Sequence of chain 1.A:
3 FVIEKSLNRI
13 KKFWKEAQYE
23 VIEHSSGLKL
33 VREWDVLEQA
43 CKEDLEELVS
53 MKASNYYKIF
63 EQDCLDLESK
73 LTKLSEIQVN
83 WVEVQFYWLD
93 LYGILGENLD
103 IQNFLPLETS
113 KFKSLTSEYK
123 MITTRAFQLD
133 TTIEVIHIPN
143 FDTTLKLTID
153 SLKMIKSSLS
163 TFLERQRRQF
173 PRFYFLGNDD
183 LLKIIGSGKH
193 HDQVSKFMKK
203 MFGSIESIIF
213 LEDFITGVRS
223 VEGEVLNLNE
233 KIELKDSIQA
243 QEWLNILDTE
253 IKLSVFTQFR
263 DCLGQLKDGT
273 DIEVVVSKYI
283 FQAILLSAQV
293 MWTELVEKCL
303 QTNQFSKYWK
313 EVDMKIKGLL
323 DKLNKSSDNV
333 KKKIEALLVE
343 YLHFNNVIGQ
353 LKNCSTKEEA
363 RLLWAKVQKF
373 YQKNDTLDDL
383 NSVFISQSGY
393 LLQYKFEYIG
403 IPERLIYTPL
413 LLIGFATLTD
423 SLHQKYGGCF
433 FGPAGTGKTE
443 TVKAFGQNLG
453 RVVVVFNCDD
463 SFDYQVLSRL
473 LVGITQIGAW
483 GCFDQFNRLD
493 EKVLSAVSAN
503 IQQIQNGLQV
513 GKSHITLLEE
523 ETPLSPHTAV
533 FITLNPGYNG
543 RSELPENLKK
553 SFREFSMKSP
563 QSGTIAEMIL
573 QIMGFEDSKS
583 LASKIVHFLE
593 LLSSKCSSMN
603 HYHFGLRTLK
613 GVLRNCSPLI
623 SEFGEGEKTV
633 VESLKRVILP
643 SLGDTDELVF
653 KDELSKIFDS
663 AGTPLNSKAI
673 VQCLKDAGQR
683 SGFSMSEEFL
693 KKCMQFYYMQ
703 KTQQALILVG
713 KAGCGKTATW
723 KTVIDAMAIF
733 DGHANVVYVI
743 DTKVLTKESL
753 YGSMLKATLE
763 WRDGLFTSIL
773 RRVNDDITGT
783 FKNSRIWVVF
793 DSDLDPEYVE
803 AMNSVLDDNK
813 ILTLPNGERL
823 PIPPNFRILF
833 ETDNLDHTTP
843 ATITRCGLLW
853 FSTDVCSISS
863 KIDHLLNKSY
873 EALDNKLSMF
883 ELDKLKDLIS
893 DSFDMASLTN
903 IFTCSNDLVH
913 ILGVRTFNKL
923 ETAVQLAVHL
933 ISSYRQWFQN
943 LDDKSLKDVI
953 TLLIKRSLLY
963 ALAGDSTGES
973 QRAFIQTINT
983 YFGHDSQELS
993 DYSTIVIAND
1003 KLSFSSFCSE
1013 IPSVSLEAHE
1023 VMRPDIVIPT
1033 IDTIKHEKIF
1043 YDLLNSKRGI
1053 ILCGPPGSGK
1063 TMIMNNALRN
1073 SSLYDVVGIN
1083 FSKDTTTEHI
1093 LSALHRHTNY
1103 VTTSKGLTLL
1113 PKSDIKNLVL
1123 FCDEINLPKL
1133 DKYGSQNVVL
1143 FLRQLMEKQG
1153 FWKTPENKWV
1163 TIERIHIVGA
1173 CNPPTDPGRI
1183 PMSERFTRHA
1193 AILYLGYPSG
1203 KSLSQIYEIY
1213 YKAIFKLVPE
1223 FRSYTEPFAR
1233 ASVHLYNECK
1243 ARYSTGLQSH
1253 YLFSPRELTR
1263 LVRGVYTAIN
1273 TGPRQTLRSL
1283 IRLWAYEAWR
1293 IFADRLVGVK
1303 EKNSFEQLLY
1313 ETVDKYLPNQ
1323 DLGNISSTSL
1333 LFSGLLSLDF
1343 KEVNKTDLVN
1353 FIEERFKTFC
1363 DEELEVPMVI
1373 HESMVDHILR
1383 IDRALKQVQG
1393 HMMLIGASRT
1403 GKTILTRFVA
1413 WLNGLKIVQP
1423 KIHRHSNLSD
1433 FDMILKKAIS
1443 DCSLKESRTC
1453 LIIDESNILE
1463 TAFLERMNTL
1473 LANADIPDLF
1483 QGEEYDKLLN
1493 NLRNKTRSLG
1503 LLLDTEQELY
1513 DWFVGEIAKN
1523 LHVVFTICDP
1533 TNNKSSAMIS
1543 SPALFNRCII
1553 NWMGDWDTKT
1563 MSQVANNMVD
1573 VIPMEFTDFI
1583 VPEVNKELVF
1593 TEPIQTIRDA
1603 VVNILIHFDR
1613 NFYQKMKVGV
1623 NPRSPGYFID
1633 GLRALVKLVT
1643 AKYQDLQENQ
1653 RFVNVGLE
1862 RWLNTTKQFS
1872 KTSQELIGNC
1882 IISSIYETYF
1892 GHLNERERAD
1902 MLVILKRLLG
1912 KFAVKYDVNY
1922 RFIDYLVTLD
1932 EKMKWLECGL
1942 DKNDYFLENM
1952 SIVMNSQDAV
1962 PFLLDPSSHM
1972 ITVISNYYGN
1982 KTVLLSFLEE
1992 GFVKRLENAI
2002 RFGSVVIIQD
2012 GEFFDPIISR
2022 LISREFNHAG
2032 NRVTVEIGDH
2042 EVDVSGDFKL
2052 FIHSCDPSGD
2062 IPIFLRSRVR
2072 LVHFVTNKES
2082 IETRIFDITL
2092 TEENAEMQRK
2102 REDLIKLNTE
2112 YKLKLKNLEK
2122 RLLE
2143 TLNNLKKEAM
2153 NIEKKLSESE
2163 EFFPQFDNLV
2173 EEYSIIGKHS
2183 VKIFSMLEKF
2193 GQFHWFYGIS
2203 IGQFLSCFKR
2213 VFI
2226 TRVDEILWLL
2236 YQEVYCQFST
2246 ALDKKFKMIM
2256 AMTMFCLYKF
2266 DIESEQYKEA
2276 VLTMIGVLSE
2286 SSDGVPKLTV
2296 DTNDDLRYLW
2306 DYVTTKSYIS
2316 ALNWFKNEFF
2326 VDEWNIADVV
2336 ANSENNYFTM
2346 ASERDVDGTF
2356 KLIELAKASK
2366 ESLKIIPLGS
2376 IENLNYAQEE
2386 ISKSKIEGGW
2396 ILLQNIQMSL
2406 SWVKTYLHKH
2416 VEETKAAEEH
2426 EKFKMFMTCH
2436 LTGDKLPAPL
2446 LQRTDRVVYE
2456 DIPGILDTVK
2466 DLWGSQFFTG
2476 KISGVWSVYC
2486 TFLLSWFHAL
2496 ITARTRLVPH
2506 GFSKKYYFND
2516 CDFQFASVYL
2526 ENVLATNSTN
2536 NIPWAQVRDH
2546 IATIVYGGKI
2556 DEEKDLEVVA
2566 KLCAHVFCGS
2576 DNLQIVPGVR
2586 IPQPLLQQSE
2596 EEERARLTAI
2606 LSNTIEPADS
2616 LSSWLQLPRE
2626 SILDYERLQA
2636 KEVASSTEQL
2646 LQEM

A protein and the small-molecule ligand that binds it are described below.
Small molecule (SMILES): N#Cc1c(C2(c3ccc(Cl)cc3)CC2)nn2c(O)c(Oc3cccc(Br)c3)cnc12

Binding-site contacts:
Ligand atom CL01 contacts residue VAL1029 of chain 1.A at 3.5 Å.
Ligand atom C02 contacts residue MET1064 of chain 1.A at 3.6 Å (hydrophobic).
Ligand atom C20 contacts residue ARG1258 of chain 1.A at 3.3 Å.
Ligand atom C07 contacts residue VAL1029 of chain 1.A at 3.6 Å (hydrophobic).
Ligand atom C25 contacts residue THR1063 of chain 1.A at 3.2 Å.
Ligand atom C02 contacts residue ILE1208 of chain 1.A at 3.7 Å (hydrophobic).
Ligand atom C07 contacts residue ILE1030 of chain 1.A at 3.9 Å (hydrophobic).
Ligand atom O18 contacts residue LYS1062 of chain 1.A at 3.7 Å.
Ligand atom O27 contacts residue GLY1059 of chain 1.A at 2.9 Å.
Ligand atom C19 contacts residue LYS1062 of chain 1.A at 3.8 Å.
Ligand atom C04 contacts residue MET1064 of chain 1.A at 3.7 Å (hydrophobic).
Ligand atom O18 contacts residue GLY1061 of chain 1.A at 3.4 Å (h-bond).
Ligand atom C03 contacts residue MET1064 of chain 1.A at 3.5 Å (hydrophobic).
Ligand atom BR22 contacts residue PRO1058 of chain 1.A at 3.6 Å.
Ligand atom O18 contacts residue GLY1059 of chain 1.A at 3.7 Å.
Ligand atom C24 contacts residue ASP1125 of chain 1.A at 3.7 Å.
Ligand atom C05 contacts residue MET1064 of chain 1.A at 3.7 Å (hydrophobic).
Ligand atom C21 contacts residue ARG1258 of chain 1.A at 3.7 Å.
Ligand atom C02 contacts residue VAL1029 of chain 1.A at 3.9 Å (hydrophobic).
Ligand atom C07 contacts residue MET1064 of chain 1.A at 3.5 Å (hydrophobic).
Ligand atom C28 contacts residue MET1064 of chain 1.A at 3.9 Å (hydrophobic).
Ligand atom C10 contacts residue THR1261 of chain 1.A at 3.6 Å.
Ligand atom C06 contacts residue MET1064 of chain 1.A at 3.4 Å (hydrophobic).
Ligand atom C09 contacts residue TYR1209 of chain 1.A at 3.1 Å (hydrophobic).
Ligand atom CL01 contacts residue THR1035 of chain 1.A at 3.7 Å.
Ligand atom C20 contacts residue GLY1059 of chain 1.A at 3.2 Å.
Ligand atom CL01 contacts residue ILE1030 of chain 1.A at 3.0 Å.
Ligand atom C20 contacts residue LYS1062 of chain 1.A at 3.3 Å.
Ligand atom CL01 contacts residue ILE1208 of chain 1.A at 3.9 Å.
Ligand atom C23 contacts residue ASP1125 of chain 1.A at 3.6 Å.
Ligand atom C17 contacts residue GLY1061 of chain 1.A at 3.9 Å.
Ligand atom O27 contacts residue GLY1061 of chain 1.A at 2.5 Å (h-bond).
Ligand atom C24 contacts residue THR1063 of chain 1.A at 3.0 Å.
Ligand atom C26 contacts residue GLY1061 of chain 1.A at 3.3 Å.
Ligand atom C10 contacts residue TYR1209 of chain 1.A at 3.1 Å (hydrophobic).
Ligand atom C11 contacts residue MET1064 of chain 1.A at 3.8 Å (hydrophobic).
Ligand atom C21 contacts residue LYS1062 of chain 1.A at 3.6 Å.
Ligand atom O27 contacts residue SER1060 of chain 1.A at 3.4 Å (h-bond).
Ligand atom C03 contacts residue ILE1208 of chain 1.A at 3.6 Å (hydrophobic).
Ligand atom N30 contacts residue THR1261 of chain 1.A at 3.8 Å.